A protein and the small-molecule ligand that binds it are described below.
Small molecule (SMILES): C=C1C[C@]23C[C@H]1CC[C@H]2[C@@]12CC[C@H](O)[C@@](C)(C(=O)O1)[C@H]2[C@@H]3C(=O)O

Sequence of chain 1.A:
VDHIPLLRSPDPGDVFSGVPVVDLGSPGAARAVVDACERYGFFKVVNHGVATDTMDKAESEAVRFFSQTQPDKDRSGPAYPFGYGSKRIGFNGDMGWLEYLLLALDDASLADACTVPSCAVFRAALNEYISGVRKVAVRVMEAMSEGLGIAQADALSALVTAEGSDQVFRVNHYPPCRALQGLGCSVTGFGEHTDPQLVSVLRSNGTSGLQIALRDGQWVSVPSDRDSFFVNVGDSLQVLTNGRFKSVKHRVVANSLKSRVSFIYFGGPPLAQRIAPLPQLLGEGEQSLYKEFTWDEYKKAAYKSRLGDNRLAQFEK

Sequence of chain 1.D:
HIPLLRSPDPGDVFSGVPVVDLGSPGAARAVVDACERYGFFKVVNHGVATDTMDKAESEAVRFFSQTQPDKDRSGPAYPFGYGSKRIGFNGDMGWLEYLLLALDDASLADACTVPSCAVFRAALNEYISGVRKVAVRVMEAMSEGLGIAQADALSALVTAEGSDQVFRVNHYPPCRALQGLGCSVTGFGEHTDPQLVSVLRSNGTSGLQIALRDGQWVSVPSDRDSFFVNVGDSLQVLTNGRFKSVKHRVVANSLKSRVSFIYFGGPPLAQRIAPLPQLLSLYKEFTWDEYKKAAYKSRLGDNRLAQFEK

Binding-site contacts:
Ligand atom C17 contacts residue TYR312 of chain 1.A at 3.6 Å (hydrophobic).
Ligand atom O31 contacts residue TYR312 of chain 1.D at 4.0 Å.
Ligand atom C19 contacts residue PHE100 of chain 1.D at 4.3 Å (hydrophobic).
Ligand atom O91 contacts residue TYR312 of chain 1.D at 3.9 Å.
Ligand atom C17 contacts residue LYS309 of chain 1.A at 4.2 Å.
Ligand atom O91 contacts residue PRO90 of chain 1.A at 2.8 Å.
Ligand atom C11 contacts residue PRO90 of chain 1.D at 4.5 Å (hydrophobic).
Ligand atom O92 contacts residue PHE100 of chain 1.D at 4.0 Å.
Ligand atom O31 contacts residue LYS308 of chain 1.D at 2.6 Å.
Ligand atom C13 contacts residue LYS308 of chain 1.A at 4.5 Å.
Ligand atom C11 contacts residue PHE100 of chain 1.A at 3.7 Å (hydrophobic).
Ligand atom C3 contacts residue TYR312 of chain 1.D at 3.6 Å (hydrophobic).
Ligand atom C19 contacts residue PRO90 of chain 1.A at 3.6 Å (hydrophobic).
Ligand atom C13 contacts residue SO41 of chain 1.N at 3.9 Å.
Ligand atom C12 contacts residue TYR312 of chain 1.A at 3.9 Å (hydrophobic).
Ligand atom C17 contacts residue LYS308 of chain 1.A at 3.5 Å.
Ligand atom C14 contacts residue SO41 of chain 1.N at 3.5 Å.
Ligand atom C16 contacts residue TYR312 of chain 1.A at 4.3 Å (hydrophobic).
Ligand atom C2 contacts residue TYR312 of chain 1.D at 3.6 Å (hydrophobic).
Ligand atom C4 contacts residue PRO90 of chain 1.A at 4.5 Å (hydrophobic).
Ligand atom C18 contacts residue LYS309 of chain 1.D at 3.5 Å.
Ligand atom O91 contacts residue TYR89 of chain 1.A at 4.3 Å.
Ligand atom C18 contacts residue PRO90 of chain 1.A at 4.1 Å (hydrophobic).
Ligand atom C13 contacts residue TYR312 of chain 1.A at 4.1 Å (hydrophobic).
Ligand atom C12 contacts residue PHE100 of chain 1.A at 3.7 Å (hydrophobic).
Ligand atom C9 contacts residue PRO90 of chain 1.D at 4.3 Å (hydrophobic).
Ligand atom O91 contacts residue PHE100 of chain 1.D at 4.0 Å.
Ligand atom O72 contacts residue LYS309 of chain 1.D at 4.2 Å.
Ligand atom C3 contacts residue LYS308 of chain 1.D at 3.8 Å.
Ligand atom C1 contacts residue TYR89 of chain 1.D at 4.4 Å (hydrophobic).
Ligand atom C16 contacts residue LYS308 of chain 1.A at 4.0 Å.
Ligand atom C19 contacts residue TYR312 of chain 1.D at 4.5 Å (hydrophobic).
Ligand atom O92 contacts residue PRO90 of chain 1.A at 4.4 Å.